Sequence of chain 1.C:
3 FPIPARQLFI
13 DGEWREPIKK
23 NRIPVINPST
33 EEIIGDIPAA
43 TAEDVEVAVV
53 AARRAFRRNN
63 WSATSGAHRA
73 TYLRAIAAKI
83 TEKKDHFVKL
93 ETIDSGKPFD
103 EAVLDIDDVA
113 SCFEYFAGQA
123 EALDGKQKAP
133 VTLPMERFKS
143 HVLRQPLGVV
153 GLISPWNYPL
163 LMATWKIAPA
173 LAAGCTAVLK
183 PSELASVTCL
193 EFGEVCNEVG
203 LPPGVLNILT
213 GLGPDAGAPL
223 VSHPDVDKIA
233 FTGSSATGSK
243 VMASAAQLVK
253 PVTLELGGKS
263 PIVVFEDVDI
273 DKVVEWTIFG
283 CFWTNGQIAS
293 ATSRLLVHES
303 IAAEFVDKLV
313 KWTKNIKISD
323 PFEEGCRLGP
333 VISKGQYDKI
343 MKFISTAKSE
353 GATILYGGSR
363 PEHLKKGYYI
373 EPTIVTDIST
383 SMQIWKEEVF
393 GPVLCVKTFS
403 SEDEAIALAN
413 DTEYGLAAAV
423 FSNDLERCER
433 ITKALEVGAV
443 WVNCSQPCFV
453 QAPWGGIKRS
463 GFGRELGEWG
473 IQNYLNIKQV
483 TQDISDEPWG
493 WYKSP

Sequence of chain 1.D:
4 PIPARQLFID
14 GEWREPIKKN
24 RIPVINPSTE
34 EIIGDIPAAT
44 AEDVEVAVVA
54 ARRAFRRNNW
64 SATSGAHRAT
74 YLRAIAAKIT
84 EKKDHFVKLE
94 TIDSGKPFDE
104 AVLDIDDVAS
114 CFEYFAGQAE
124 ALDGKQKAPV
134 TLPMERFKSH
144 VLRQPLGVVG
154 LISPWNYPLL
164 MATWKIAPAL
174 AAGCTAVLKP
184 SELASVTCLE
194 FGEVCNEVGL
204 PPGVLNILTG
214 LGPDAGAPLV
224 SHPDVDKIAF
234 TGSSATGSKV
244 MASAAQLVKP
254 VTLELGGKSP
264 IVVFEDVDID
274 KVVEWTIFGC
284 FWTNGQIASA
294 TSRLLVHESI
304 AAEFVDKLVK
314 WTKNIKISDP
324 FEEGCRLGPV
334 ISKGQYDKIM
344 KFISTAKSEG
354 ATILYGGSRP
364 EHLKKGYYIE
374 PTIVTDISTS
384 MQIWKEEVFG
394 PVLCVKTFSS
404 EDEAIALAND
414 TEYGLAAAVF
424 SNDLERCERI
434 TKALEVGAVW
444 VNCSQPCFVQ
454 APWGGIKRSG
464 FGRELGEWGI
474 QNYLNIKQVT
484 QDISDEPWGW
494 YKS

A protein and the small-molecule ligand that binds it are described below.
Small molecule (SMILES): NCCCO

Binding-site contacts:
Ligand atom N3 contacts residue GLN448 of chain 1.C at 4.4 Å.
Ligand atom CA3 contacts residue FMT1 of chain 1.R at 3.8 Å.
Ligand atom OH contacts residue GLN481 of chain 1.D at 4.0 Å.
Ligand atom N3 contacts residue TRP443 of chain 1.C at 4.4 Å.
Ligand atom CA3 contacts residue SER292 of chain 1.C at 4.3 Å.
Ligand atom N3 contacts residue CYS450 of chain 1.C at 4.4 Å.
Ligand atom N3 contacts residue TRP456 of chain 1.C at 3.4 Å.
Ligand atom CA3 contacts residue CYS450 of chain 1.C at 3.1 Å (hydrophobic).
Ligand atom OH contacts residue PRO449 of chain 1.C at 4.4 Å.
Ligand atom OH contacts residue PHE451 of chain 1.C at 4.0 Å.
Ligand atom C8 contacts residue CYS450 of chain 1.C at 1.7 Å (hydrophobic).
Ligand atom C7 contacts residue TRP443 of chain 1.C at 4.0 Å (hydrophobic).
Ligand atom CA3 contacts residue TRP167 of chain 1.C at 3.7 Å (hydrophobic).
Ligand atom OH contacts residue TRP456 of chain 1.C at 3.4 Å.
Ligand atom N3 contacts residue SER292 of chain 1.C at 2.9 Å (h-bond).
Ligand atom C8 contacts residue TRP167 of chain 1.C at 3.7 Å (hydrophobic).
Ligand atom C8 contacts residue LEU468 of chain 1.C at 4.5 Å (hydrophobic).
Ligand atom OH contacts residue CYS450 of chain 1.C at 2.6 Å (h-bond).
Ligand atom C8 contacts residue TRP456 of chain 1.C at 3.7 Å (hydrophobic).
Ligand atom N3 contacts residue FMT1 of chain 1.R at 2.9 Å (h-bond).
Ligand atom C7 contacts residue TRP456 of chain 1.C at 3.5 Å (hydrophobic).
Ligand atom C7 contacts residue CYS450 of chain 1.C at 2.6 Å (hydrophobic).
Ligand atom CA3 contacts residue TRP456 of chain 1.C at 3.7 Å (hydrophobic).
Ligand atom C7 contacts residue TRP167 of chain 1.C at 4.3 Å (hydrophobic).